Binding-site contacts:
Ligand atom C8 contacts residue ASN118 of chain 1.D at 4.3 Å.
Ligand atom O7 contacts residue ASN118 of chain 1.D at 2.9 Å (h-bond).
Ligand atom C5 contacts residue ASN118 of chain 1.D at 3.7 Å.
Ligand atom C7 contacts residue ASP290 of chain 1.D at 4.0 Å.
Ligand atom C1 contacts residue ASN118 of chain 1.D at 1.4 Å.
Ligand atom C3 contacts residue ASN118 of chain 1.D at 3.8 Å.
Ligand atom C7 contacts residue ASN118 of chain 1.D at 3.1 Å.
Ligand atom N2 contacts residue ASN118 of chain 1.D at 2.9 Å (h-bond).
Ligand atom C2 contacts residue TYR135 of chain 1.D at 4.2 Å (hydrophobic).
Ligand atom N2 contacts residue TYR135 of chain 1.D at 4.1 Å.
Ligand atom O3 contacts residue ASP290 of chain 1.D at 4.5 Å.
Ligand atom O5 contacts residue ASN118 of chain 1.D at 2.4 Å (h-bond).
Ligand atom N2 contacts residue ASP290 of chain 1.D at 4.0 Å.
Ligand atom C8 contacts residue LEU137 of chain 1.D at 4.4 Å (hydrophobic).
Ligand atom O5 contacts residue TYR135 of chain 1.D at 4.2 Å.
Ligand atom C3 contacts residue TYR135 of chain 1.D at 3.8 Å (hydrophobic).
Ligand atom C5 contacts residue TYR135 of chain 1.D at 4.0 Å (hydrophobic).
Ligand atom O6 contacts residue SER120 of chain 1.D at 3.6 Å.
Ligand atom O7 contacts residue TYR135 of chain 1.D at 3.8 Å.
Ligand atom C8 contacts residue ASP290 of chain 1.D at 3.3 Å.
Ligand atom O4 contacts residue TYR135 of chain 1.D at 4.3 Å.
Ligand atom C7 contacts residue THR105 of chain 1.D at 3.5 Å.
Ligand atom O6 contacts residue TYR135 of chain 1.D at 4.1 Å.
Ligand atom N2 contacts residue THR105 of chain 1.D at 4.5 Å.
Ligand atom C8 contacts residue ARG91 of chain 1.F at 4.4 Å.
Ligand atom O7 contacts residue THR105 of chain 1.D at 2.7 Å (h-bond).
Ligand atom C8 contacts residue VAL104 of chain 1.D at 4.1 Å (hydrophobic).
Ligand atom C2 contacts residue ASN118 of chain 1.D at 2.5 Å.
Ligand atom C8 contacts residue THR105 of chain 1.D at 4.1 Å.
Ligand atom C1 contacts residue TYR135 of chain 1.D at 3.7 Å (hydrophobic).
Ligand atom C4 contacts residue ASN118 of chain 1.D at 4.2 Å.

Sequence of chain 1.F:
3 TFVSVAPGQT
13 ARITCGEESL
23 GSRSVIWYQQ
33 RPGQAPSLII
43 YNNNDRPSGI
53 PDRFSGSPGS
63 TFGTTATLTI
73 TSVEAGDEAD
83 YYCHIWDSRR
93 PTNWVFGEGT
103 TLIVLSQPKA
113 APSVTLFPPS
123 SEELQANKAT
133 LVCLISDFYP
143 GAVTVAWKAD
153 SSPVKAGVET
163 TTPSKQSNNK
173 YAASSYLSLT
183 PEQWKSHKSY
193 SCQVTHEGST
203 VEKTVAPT

Sequence of chain 1.D:
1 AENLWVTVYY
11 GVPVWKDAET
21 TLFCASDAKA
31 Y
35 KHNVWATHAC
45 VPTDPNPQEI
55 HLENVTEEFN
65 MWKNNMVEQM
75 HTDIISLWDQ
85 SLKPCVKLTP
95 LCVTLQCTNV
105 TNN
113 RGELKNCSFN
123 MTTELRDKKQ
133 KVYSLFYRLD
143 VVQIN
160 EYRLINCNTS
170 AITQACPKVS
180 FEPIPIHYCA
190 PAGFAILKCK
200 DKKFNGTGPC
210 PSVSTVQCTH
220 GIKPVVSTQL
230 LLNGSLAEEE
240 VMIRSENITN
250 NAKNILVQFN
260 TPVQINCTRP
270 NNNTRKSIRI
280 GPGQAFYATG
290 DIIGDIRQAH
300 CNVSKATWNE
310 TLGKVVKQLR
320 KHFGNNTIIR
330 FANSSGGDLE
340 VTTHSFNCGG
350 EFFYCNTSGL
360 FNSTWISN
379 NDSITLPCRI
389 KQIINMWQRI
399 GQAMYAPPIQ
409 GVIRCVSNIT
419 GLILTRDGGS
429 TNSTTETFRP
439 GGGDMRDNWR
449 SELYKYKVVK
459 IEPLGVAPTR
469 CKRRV

This protein binds this small molecule.
Small molecule (SMILES): CC(=O)N[C@H]1[C@H](O[C@H]2[C@H](O)[C@@H](NC(C)=O)CO[C@@H]2CO)O[C@H](CO)[C@@H](O[C@@H]2O[C@H](CO[C@H]3O[C@H](CO)[C@@H](O)[C@H](O)[C@@H]3O)[C@@H](O)[C@H](O[C@H]3O[C@H](CO)[C@@H](O)[C@H](O)[C@@H]3O)[C@@H]2O)[C@@H]1O